Sequence of chain 1.F:
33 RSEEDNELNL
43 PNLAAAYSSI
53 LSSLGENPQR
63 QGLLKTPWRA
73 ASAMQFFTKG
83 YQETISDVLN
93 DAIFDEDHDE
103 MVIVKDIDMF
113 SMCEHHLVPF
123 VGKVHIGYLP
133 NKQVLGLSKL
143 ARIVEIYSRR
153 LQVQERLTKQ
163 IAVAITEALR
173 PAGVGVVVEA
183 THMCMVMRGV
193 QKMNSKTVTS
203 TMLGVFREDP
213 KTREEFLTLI

Binding-site contacts:
Ligand atom O9 contacts residue ARG144 of chain 1.F at 2.8 Å (salt-bridge).
Ligand atom C contacts residue GLU157 of chain 1.M at 3.4 Å.
Ligand atom P contacts residue ARG71 of chain 1.H at 3.7 Å.
Ligand atom C4 contacts residue HIS117 of chain 1.M at 3.5 Å.
Ligand atom O4 contacts residue ARG71 of chain 1.H at 3.4 Å.
Ligand atom C10 contacts residue LEU139 of chain 1.F at 3.6 Å (hydrophobic).
Ligand atom C8 contacts residue SER140 of chain 1.F at 3.3 Å.
Ligand atom O11 contacts residue GLY138 of chain 1.F at 3.5 Å.
Ligand atom O11 contacts residue LYS141 of chain 1.F at 3.4 Å.
Ligand atom O contacts residue PHE96 of chain 1.F at 3.4 Å.
Ligand atom O11 contacts residue SER140 of chain 1.F at 2.7 Å (h-bond).
Ligand atom O10 contacts residue ARG144 of chain 1.F at 2.8 Å (salt-bridge).
Ligand atom C3 contacts residue CYS115 of chain 1.M at 3.7 Å (hydrophobic).
Ligand atom O2 contacts residue LYS141 of chain 1.F at 2.8 Å (salt-bridge).
Ligand atom O12 contacts residue SER140 of chain 1.F at 3.1 Å (h-bond).
Ligand atom N1 contacts residue LEU139 of chain 1.F at 3.2 Å (h-bond).
Ligand atom C10 contacts residue GLU157 of chain 1.M at 3.6 Å.
Ligand atom O13 contacts residue GLN156 of chain 1.M at 2.8 Å (h-bond).
Ligand atom O5 contacts residue ARG190 of chain 1.M at 3.2 Å (salt-bridge).
Ligand atom C5 contacts residue GLY138 of chain 1.F at 3.6 Å.
Ligand atom O2 contacts residue ASN92 of chain 1.F at 2.7 Å (h-bond).
Ligand atom O5 contacts residue HIS118 of chain 1.M at 2.6 Å (h-bond).
Ligand atom C contacts residue LEU139 of chain 1.F at 3.5 Å (hydrophobic).
Ligand atom O8 contacts residue ARG190 of chain 1.M at 3.0 Å (salt-bridge).
Ligand atom P2 contacts residue SER140 of chain 1.F at 3.4 Å.
Ligand atom O5 contacts residue ARG71 of chain 1.H at 3.6 Å.
Ligand atom O7 contacts residue LYS141 of chain 1.F at 3.5 Å (salt-bridge).
Ligand atom N contacts residue GLU157 of chain 1.M at 2.7 Å (salt-bridge).
Ligand atom O13 contacts residue VAL155 of chain 1.M at 3.4 Å.
Ligand atom O9 contacts residue ARG190 of chain 1.M at 2.9 Å (salt-bridge).
Ligand atom O3 contacts residue ARG71 of chain 1.H at 2.8 Å (salt-bridge).
Ligand atom O10 contacts residue LYS141 of chain 1.F at 3.0 Å (salt-bridge).
Ligand atom O8 contacts residue SER140 of chain 1.F at 3.3 Å (h-bond).
Ligand atom N contacts residue LEU137 of chain 1.F at 2.9 Å (h-bond).
Ligand atom N1 contacts residue GLY138 of chain 1.F at 3.5 Å.
Ligand atom O10 contacts residue SER140 of chain 1.F at 2.5 Å (h-bond).
Ligand atom C10 contacts residue VAL155 of chain 1.M at 3.7 Å (hydrophobic).
Ligand atom O13 contacts residue HIS184 of chain 1.M at 3.3 Å.
Ligand atom N3 contacts residue GLU157 of chain 1.M at 2.7 Å (salt-bridge).
Ligand atom N3 contacts residue LEU139 of chain 1.F at 3.7 Å.

Sequence of chain 1.M:
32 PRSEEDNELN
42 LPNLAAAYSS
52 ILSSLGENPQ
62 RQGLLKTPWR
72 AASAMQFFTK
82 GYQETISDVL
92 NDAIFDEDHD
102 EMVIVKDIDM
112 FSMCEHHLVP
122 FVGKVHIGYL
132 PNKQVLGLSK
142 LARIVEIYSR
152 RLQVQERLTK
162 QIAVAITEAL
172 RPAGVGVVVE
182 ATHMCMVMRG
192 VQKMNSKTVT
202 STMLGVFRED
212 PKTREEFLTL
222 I

The protein below binds the small molecule below.
Small molecule (SMILES): Nc1nc2c(ccn2[C@@H]2O[C@H](COP(=O)(O)OP(=O)(O)OP(=O)(O)O)[C@@H](O)[C@H]2O)c(=O)[nH]1

Sequence of chain 1.H:
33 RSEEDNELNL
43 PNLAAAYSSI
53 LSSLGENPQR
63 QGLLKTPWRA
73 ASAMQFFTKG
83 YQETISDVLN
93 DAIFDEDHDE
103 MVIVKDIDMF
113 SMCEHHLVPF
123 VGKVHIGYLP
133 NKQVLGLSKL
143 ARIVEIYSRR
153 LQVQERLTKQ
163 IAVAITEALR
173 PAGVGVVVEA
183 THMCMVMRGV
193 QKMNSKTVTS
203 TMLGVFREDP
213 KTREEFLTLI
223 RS